A small-molecule ligand and the protein it binds are described below.
Small molecule (SMILES): CC(=O)N[C@@H]1[C@@H](O)[C@H](O)[C@@H](CO)O[C@H]1O

Binding-site contacts:
Ligand atom C5 contacts residue ASN165 of chain 1.A at 3.6 Å.
Ligand atom C8 contacts residue SER112 of chain 1.A at 4.1 Å.
Ligand atom C8 contacts residue LYS113 of chain 1.A at 4.3 Å.
Ligand atom N2 contacts residue ASN165 of chain 1.A at 2.9 Å (h-bond).
Ligand atom C7 contacts residue ASN165 of chain 1.A at 3.1 Å.
Ligand atom C1 contacts residue ASN165 of chain 1.A at 1.4 Å.
Ligand atom O7 contacts residue ASN165 of chain 1.A at 3.0 Å (h-bond).
Ligand atom C2 contacts residue ASN165 of chain 1.A at 2.4 Å.
Ligand atom O5 contacts residue ASN165 of chain 1.A at 2.3 Å (h-bond).
Ligand atom C4 contacts residue ASN165 of chain 1.A at 4.2 Å.
Ligand atom C7 contacts residue GLU132 of chain 1.A at 3.9 Å.
Ligand atom C8 contacts residue ASN165 of chain 1.A at 4.3 Å.
Ligand atom O7 contacts residue GLU132 of chain 1.A at 3.7 Å.
Ligand atom C8 contacts residue GLU132 of chain 1.A at 3.2 Å.
Ligand atom C3 contacts residue ASN165 of chain 1.A at 3.8 Å.

Sequence of chain 1.A:
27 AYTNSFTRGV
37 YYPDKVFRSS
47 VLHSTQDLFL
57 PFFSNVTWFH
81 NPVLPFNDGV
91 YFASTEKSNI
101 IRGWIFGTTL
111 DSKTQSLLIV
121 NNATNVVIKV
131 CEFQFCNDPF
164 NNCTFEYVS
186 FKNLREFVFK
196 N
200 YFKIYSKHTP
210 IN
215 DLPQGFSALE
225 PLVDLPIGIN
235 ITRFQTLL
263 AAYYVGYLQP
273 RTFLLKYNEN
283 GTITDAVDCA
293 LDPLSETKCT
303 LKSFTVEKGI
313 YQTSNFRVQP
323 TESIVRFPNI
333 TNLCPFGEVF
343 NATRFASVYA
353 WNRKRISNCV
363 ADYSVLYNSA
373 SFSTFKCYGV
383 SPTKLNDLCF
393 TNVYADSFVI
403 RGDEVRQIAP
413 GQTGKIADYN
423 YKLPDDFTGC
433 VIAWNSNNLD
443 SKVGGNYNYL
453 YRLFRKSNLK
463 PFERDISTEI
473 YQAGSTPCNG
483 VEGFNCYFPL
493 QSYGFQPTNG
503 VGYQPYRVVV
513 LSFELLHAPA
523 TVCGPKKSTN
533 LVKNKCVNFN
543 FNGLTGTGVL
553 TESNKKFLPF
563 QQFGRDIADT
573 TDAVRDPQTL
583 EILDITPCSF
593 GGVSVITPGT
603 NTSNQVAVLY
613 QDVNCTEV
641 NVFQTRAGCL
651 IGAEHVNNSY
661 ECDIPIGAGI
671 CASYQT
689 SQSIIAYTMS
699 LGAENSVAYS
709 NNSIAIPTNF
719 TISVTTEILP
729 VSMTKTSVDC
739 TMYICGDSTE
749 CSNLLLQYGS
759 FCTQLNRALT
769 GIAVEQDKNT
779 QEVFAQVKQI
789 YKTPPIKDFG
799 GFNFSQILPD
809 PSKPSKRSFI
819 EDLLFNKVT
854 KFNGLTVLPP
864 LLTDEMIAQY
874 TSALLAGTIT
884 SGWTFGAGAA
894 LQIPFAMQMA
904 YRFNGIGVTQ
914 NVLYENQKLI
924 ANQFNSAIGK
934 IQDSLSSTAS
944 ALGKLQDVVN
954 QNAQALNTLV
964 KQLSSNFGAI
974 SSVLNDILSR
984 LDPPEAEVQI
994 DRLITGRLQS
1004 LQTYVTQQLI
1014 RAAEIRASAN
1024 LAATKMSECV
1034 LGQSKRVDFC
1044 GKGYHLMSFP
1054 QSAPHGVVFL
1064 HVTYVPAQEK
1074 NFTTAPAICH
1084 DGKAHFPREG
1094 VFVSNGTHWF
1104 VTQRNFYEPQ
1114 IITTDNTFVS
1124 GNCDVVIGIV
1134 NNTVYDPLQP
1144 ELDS